Sequence of chain 1.A:
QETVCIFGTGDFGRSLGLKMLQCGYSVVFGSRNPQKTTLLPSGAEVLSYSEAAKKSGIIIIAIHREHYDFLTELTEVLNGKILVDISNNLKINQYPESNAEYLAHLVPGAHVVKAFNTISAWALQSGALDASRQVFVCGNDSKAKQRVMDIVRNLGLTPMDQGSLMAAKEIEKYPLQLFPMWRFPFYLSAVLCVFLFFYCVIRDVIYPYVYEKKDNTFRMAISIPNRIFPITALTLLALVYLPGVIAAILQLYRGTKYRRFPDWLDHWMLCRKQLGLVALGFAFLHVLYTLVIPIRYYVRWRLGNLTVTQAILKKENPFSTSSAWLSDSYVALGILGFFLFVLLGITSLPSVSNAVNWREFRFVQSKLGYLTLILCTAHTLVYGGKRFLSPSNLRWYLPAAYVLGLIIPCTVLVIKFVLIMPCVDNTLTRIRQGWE

The protein below binds the small molecule below.
Small molecule (SMILES): CC(=O)N[C@@H]1[C@@H](O)[C@H](O)[C@@H](CO)O[C@H]1O

Sequence of chain 1.B:
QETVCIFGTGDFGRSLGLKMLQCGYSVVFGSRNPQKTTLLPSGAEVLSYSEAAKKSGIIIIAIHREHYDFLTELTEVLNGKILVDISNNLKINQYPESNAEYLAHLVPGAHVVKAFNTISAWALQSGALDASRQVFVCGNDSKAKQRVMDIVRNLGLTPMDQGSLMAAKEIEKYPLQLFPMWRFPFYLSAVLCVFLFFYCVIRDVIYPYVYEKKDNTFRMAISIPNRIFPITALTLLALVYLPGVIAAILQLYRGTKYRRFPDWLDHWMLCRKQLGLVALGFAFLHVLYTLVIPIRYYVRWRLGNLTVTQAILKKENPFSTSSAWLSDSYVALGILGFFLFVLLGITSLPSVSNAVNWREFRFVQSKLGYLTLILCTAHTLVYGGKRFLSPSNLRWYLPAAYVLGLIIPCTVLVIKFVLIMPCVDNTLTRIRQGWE

Binding-site contacts:
Ligand atom O7 contacts residue ASN323 of chain 1.A at 3.4 Å (h-bond).
Ligand atom O5 contacts residue ASN323 of chain 1.A at 2.3 Å (h-bond).
Ligand atom C8 contacts residue ASN323 of chain 1.A at 4.0 Å.
Ligand atom N2 contacts residue THR327 of chain 1.A at 4.2 Å.
Ligand atom C1 contacts residue TRP319 of chain 1.A at 4.1 Å (hydrophobic).
Ligand atom N2 contacts residue ASN323 of chain 1.A at 2.6 Å (h-bond).
Ligand atom C3 contacts residue ASN323 of chain 1.A at 3.8 Å.
Ligand atom O6 contacts residue TRP319 of chain 1.A at 4.3 Å.
Ligand atom C8 contacts residue ASN335 of chain 1.B at 3.3 Å.
Ligand atom C1 contacts residue ASN323 of chain 1.A at 1.4 Å.
Ligand atom C8 contacts residue TRP319 of chain 1.A at 4.3 Å (hydrophobic).
Ligand atom C2 contacts residue ASN323 of chain 1.A at 2.5 Å.
Ligand atom O7 contacts residue GLU334 of chain 1.B at 3.8 Å.
Ligand atom O6 contacts residue ASN323 of chain 1.A at 4.4 Å.
Ligand atom C5 contacts residue ASN323 of chain 1.A at 3.6 Å.
Ligand atom C8 contacts residue GLU334 of chain 1.B at 3.7 Å.
Ligand atom O5 contacts residue TRP319 of chain 1.A at 3.7 Å.
Ligand atom C7 contacts residue GLU334 of chain 1.B at 4.2 Å.
Ligand atom C7 contacts residue ASN323 of chain 1.A at 3.1 Å.
Ligand atom C4 contacts residue ASN323 of chain 1.A at 4.2 Å.